Sequence of chain 5.B:
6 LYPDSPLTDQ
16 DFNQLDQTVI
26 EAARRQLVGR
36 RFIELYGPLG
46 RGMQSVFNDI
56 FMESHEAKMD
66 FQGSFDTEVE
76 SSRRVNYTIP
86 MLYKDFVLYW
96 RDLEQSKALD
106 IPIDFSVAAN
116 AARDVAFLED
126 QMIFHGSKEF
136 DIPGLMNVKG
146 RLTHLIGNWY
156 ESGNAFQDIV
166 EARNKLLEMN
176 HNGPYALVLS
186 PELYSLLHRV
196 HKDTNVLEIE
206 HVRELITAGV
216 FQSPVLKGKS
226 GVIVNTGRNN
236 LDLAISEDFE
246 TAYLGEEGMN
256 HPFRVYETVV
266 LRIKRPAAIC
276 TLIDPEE

A small-molecule ligand and the protein it binds are described below.
Small molecule (SMILES): CC[C@H](C)[C@H](NC(=O)[C@H](CC(C)C)NC(=O)[C@H](CO)NC(=O)CNC(=O)[C@@H](NC(=O)[C@@H](N)[C@@H](C)O)C(C)C)C(=O)N[C@H](C=O)CCC(N)=O

Binding-site contacts:
Ligand atom CG1 contacts residue ASP243 of chain 5.B at 3.2 Å.
Ligand atom O contacts residue PRO43 of chain 5.B at 3.8 Å.
Ligand atom OE1 contacts residue PHE37 of chain 5.B at 3.7 Å.
Ligand atom O contacts residue ARG35 of chain 5.B at 4.0 Å.
Ligand atom O contacts residue GLU39 of chain 5.B at 3.0 Å (salt-bridge).
Ligand atom CD1 contacts residue ARG36 of chain 5.B at 3.6 Å.
Ligand atom CA contacts residue ARG29 of chain 5.B at 4.1 Å.
Ligand atom CB contacts residue ASP243 of chain 5.B at 4.0 Å.
Ligand atom NE2 contacts residue GLU39 of chain 5.B at 2.9 Å (salt-bridge).
Ligand atom C contacts residue ASP243 of chain 5.B at 3.5 Å.
Ligand atom N contacts residue ASP243 of chain 5.B at 2.6 Å (salt-bridge).
Ligand atom CG2 contacts residue PRO43 of chain 5.B at 3.8 Å (hydrophobic).
Ligand atom O contacts residue ILE25 of chain 5.B at 3.8 Å.
Ligand atom C contacts residue GLU39 of chain 5.B at 3.6 Å.
Ligand atom CD1 contacts residue ARG35 of chain 5.B at 4.0 Å.
Ligand atom CA contacts residue ASP243 of chain 5.B at 3.6 Å.
Ligand atom CD1 contacts residue ARG29 of chain 5.B at 3.5 Å.
Ligand atom CD contacts residue ARG36 of chain 5.B at 3.7 Å.
Ligand atom CB contacts residue ARG36 of chain 5.B at 3.4 Å.
Ligand atom CD contacts residue GLU39 of chain 5.B at 3.2 Å.
Ligand atom O contacts residue ARG29 of chain 5.B at 3.2 Å (salt-bridge).
Ligand atom CG contacts residue ARG36 of chain 5.B at 3.8 Å.
Ligand atom N contacts residue ARG35 of chain 5.B at 4.0 Å.
Ligand atom O contacts residue ASP243 of chain 5.B at 4.1 Å.
Ligand atom OE1 contacts residue GLU39 of chain 5.B at 3.1 Å (salt-bridge).
Ligand atom CA contacts residue ASP243 of chain 5.B at 3.5 Å.
Ligand atom N contacts residue PRO43 of chain 5.B at 4.0 Å.
Ligand atom OE1 contacts residue ARG36 of chain 5.B at 2.9 Å (salt-bridge).
Ligand atom CA contacts residue ARG29 of chain 5.B at 3.8 Å.
Ligand atom CD2 contacts residue LEU40 of chain 5.B at 4.1 Å (hydrophobic).
Ligand atom O contacts residue ARG35 of chain 5.B at 2.7 Å (salt-bridge).
Ligand atom CD1 contacts residue LEU40 of chain 5.B at 3.6 Å (hydrophobic).
Ligand atom C contacts residue ASP243 of chain 5.B at 3.8 Å.
Ligand atom C contacts residue ARG35 of chain 5.B at 3.9 Å.
Ligand atom N contacts residue ARG29 of chain 5.B at 4.2 Å.
Ligand atom CG2 contacts residue ARG35 of chain 5.B at 3.4 Å.
Ligand atom C contacts residue ARG29 of chain 5.B at 3.9 Å.
Ligand atom CG2 contacts residue ARG36 of chain 5.B at 4.1 Å.
Ligand atom CG1 contacts residue ARG36 of chain 5.B at 4.0 Å.
Ligand atom N contacts residue ASP243 of chain 5.B at 3.2 Å (salt-bridge).